Binding-site contacts:
Ligand atom O contacts residue ARG89 of chain 1.D at 3.6 Å.
Ligand atom O contacts residue PHE87 of chain 1.D at 4.1 Å.
Ligand atom OXT contacts residue ARG89 of chain 1.D at 2.9 Å (salt-bridge).
Ligand atom CD contacts residue PHE231 of chain 1.E at 4.2 Å (hydrophobic).
Ligand atom C contacts residue LEU141 of chain 1.D at 4.3 Å (hydrophobic).
Ligand atom CG contacts residue PHE183 of chain 1.E at 3.6 Å (hydrophobic).
Ligand atom OXT contacts residue TYR226 of chain 1.E at 4.2 Å.
Ligand atom O contacts residue LEU141 of chain 1.D at 4.5 Å.
Ligand atom CB contacts residue TYR226 of chain 1.E at 3.9 Å (hydrophobic).
Ligand atom CB contacts residue PHE87 of chain 1.D at 3.7 Å (hydrophobic).
Ligand atom CB contacts residue PHE183 of chain 1.E at 4.2 Å (hydrophobic).
Ligand atom N contacts residue PHE231 of chain 1.E at 4.4 Å.
Ligand atom OXT contacts residue THR228 of chain 1.E at 3.2 Å (h-bond).
Ligand atom C contacts residue SER153 of chain 1.D at 3.6 Å.
Ligand atom N contacts residue PHE123 of chain 1.E at 3.3 Å.
Ligand atom N contacts residue TYR226 of chain 1.E at 3.6 Å.
Ligand atom CG contacts residue LEU141 of chain 1.D at 4.2 Å (hydrophobic).
Ligand atom CD contacts residue PHE123 of chain 1.E at 3.9 Å (hydrophobic).
Ligand atom C contacts residue ARG89 of chain 1.D at 3.6 Å.
Ligand atom OXT contacts residue PHE231 of chain 1.E at 4.1 Å.
Ligand atom C contacts residue THR228 of chain 1.E at 4.2 Å.
Ligand atom CD contacts residue SER182 of chain 1.E at 3.5 Å.
Ligand atom O contacts residue SER153 of chain 1.D at 2.4 Å (h-bond).
Ligand atom N contacts residue PHE87 of chain 1.D at 4.4 Å.
Ligand atom CD contacts residue GLU181 of chain 1.E at 4.2 Å.
Ligand atom O contacts residue PHE183 of chain 1.E at 4.3 Å.
Ligand atom N contacts residue SER182 of chain 1.E at 3.7 Å.
Ligand atom CD contacts residue PHE183 of chain 1.E at 3.8 Å (hydrophobic).
Ligand atom CB contacts residue PHE231 of chain 1.E at 4.2 Å (hydrophobic).
Ligand atom C contacts residue PHE87 of chain 1.D at 4.4 Å (hydrophobic).
Ligand atom N contacts residue GLU181 of chain 1.E at 2.8 Å (salt-bridge).
Ligand atom CG contacts residue PHE231 of chain 1.E at 3.9 Å (hydrophobic).
Ligand atom OXT contacts residue SER153 of chain 1.D at 4.3 Å.
Ligand atom CD contacts residue TYR226 of chain 1.E at 4.2 Å (hydrophobic).

A protein and the small-molecule ligand that binds it are described below.
Small molecule (SMILES): NCCCC(=O)O

Sequence of chain 1.D:
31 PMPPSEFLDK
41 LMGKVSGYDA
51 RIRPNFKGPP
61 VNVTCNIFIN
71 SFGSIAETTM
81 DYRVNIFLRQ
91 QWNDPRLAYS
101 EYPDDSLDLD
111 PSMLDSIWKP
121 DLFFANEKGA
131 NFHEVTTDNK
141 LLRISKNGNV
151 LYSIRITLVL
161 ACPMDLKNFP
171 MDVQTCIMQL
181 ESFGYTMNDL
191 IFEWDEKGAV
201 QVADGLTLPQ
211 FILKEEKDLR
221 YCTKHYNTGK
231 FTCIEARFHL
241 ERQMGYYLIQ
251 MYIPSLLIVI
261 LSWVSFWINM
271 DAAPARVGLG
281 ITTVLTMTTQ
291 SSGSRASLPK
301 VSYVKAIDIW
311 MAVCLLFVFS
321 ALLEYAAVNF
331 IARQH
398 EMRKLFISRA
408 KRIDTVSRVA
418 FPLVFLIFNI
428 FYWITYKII

Sequence of chain 1.E:
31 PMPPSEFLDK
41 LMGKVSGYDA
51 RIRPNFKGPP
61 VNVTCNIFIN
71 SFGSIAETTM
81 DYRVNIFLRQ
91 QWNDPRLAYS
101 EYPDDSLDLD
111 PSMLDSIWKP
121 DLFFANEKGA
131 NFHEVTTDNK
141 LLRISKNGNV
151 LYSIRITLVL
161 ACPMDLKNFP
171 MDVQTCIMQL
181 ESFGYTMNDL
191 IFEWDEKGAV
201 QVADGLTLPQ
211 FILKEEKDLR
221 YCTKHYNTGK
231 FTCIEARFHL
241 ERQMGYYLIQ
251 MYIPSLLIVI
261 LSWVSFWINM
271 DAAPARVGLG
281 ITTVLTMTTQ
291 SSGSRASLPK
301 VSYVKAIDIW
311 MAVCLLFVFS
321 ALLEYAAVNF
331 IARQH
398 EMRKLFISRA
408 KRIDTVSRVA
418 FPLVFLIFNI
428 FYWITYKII